This protein binds this small molecule.
Small molecule (SMILES): COC(=O)c1cn(C[C@H](CC2Cc3ccccc3C2)[C@H](O)c2cc(OC)c(C(C)=O)c(OC)c2)cc1CCC(=O)O

Binding-site contacts:
Ligand atom C25 contacts residue TYR52 of chain 1.A at 3.7 Å (hydrophobic).
Ligand atom O contacts residue LYS57 of chain 1.A at 2.8 Å (salt-bridge).
Ligand atom C15 contacts residue GLY383 of chain 1.A at 3.5 Å.
Ligand atom C18 contacts residue MET216 of chain 1.A at 3.7 Å (hydrophobic).
Ligand atom O6 contacts residue TRP228 of chain 1.A at 3.3 Å (h-bond).
Ligand atom C30 contacts residue ASP147 of chain 1.A at 3.3 Å.
Ligand atom C14 contacts residue GLY383 of chain 1.A at 3.5 Å.
Ligand atom C24 contacts residue ARG142 of chain 1.A at 3.2 Å.
Ligand atom C19 contacts residue GLU402 of chain 1.A at 3.2 Å.
Ligand atom O7 contacts residue LEU387 of chain 1.A at 3.6 Å.
Ligand atom O5 contacts residue TRP380 of chain 1.A at 3.7 Å.
Ligand atom C contacts residue GLN143 of chain 1.A at 3.6 Å.
Ligand atom C20 contacts residue GLU402 of chain 1.A at 3.7 Å.
Ligand atom C11 contacts residue GLY383 of chain 1.A at 3.3 Å.
Ligand atom C14 contacts residue PHE405 of chain 1.A at 3.4 Å (hydrophobic).
Ligand atom C28 contacts residue LEU406 of chain 1.A at 3.6 Å (hydrophobic).
Ligand atom N contacts residue GLU402 of chain 1.A at 3.4 Å (salt-bridge).
Ligand atom O6 contacts residue LEU387 of chain 1.A at 3.5 Å.
Ligand atom C28 contacts residue TRP380 of chain 1.A at 3.7 Å (hydrophobic).
Ligand atom C9 contacts residue MET216 of chain 1.A at 3.7 Å (hydrophobic).
Ligand atom C17 contacts residue GLY383 of chain 1.A at 3.3 Å.
Ligand atom C17 contacts residue LEU387 of chain 1.A at 3.7 Å (hydrophobic).
Ligand atom O5 contacts residue ILE146 of chain 1.A at 3.3 Å.
Ligand atom C3 contacts residue LEU406 of chain 1.A at 3.6 Å (hydrophobic).
Ligand atom C13 contacts residue GLU402 of chain 1.A at 3.7 Å.
Ligand atom C30 contacts residue LEU150 of chain 1.A at 3.7 Å (hydrophobic).
Ligand atom O1 contacts residue THR131 of chain 1.A at 3.4 Å (h-bond).
Ligand atom C30 contacts residue TRP228 of chain 1.A at 3.6 Å (hydrophobic).
Ligand atom C16 contacts residue TRP380 of chain 1.A at 3.6 Å (hydrophobic).
Ligand atom C12 contacts residue GLY383 of chain 1.A at 3.8 Å.
Ligand atom C4 contacts residue GLN143 of chain 1.A at 3.4 Å.
Ligand atom C31 contacts residue ASP147 of chain 1.A at 3.4 Å.
Ligand atom C29 contacts residue TRP228 of chain 1.A at 3.7 Å (hydrophobic).
Ligand atom O4 contacts residue GLN143 of chain 1.A at 2.9 Å (h-bond).
Ligand atom O2 contacts residue LYS403 of chain 1.A at 3.6 Å.
Ligand atom C16 contacts residue GLY383 of chain 1.A at 3.7 Å.
Ligand atom C5 contacts residue GLN143 of chain 1.A at 3.2 Å.
Ligand atom C27 contacts residue LEU406 of chain 1.A at 3.7 Å (hydrophobic).
Ligand atom C8 contacts residue LEU406 of chain 1.A at 3.4 Å (hydrophobic).
Ligand atom O contacts residue TYR52 of chain 1.A at 3.5 Å (h-bond).

Sequence of chain 1.A:
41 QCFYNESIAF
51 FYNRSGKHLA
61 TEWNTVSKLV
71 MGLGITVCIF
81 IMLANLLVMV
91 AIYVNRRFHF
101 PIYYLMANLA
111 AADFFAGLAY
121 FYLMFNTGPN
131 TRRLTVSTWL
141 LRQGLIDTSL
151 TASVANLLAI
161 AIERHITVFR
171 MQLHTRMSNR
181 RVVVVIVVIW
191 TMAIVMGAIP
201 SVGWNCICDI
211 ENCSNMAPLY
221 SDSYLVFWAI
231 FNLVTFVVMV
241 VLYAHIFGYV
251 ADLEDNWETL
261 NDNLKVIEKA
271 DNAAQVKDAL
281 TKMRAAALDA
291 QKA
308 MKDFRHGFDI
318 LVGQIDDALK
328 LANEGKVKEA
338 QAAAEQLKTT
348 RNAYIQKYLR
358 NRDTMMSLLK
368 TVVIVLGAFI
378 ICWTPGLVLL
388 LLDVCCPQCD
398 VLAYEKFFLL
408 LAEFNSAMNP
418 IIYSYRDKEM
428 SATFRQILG